A protein and the small-molecule ligand that binds it are described below.
Small molecule (SMILES): COc1ccc(N2CCN(c3cccc(C)c3)CC2)nn1

Binding-site contacts:
Ligand atom N12 contacts residue TYR128 of chain 32.A at 2.5 Å (h-bond).
Ligand atom C1 contacts residue ASN198 of chain 32.A at 4.0 Å.
Ligand atom C13 contacts residue SER126 of chain 32.A at 3.7 Å.
Ligand atom C17 contacts residue TYR128 of chain 32.A at 3.8 Å (hydrophobic).
Ligand atom C11 contacts residue TYR128 of chain 32.A at 3.4 Å (hydrophobic).
Ligand atom C19 contacts residue VAL191 of chain 32.A at 4.0 Å (hydrophobic).
Ligand atom C11 contacts residue ILE104 of chain 32.A at 3.5 Å (hydrophobic).
Ligand atom C10 contacts residue MET221 of chain 32.A at 4.0 Å (hydrophobic).
Ligand atom C11 contacts residue MET221 of chain 32.A at 4.0 Å (hydrophobic).
Ligand atom C16 contacts residue ILE104 of chain 32.A at 3.7 Å (hydrophobic).
Ligand atom C18 contacts residue TYR152 of chain 32.A at 3.8 Å (hydrophobic).
Ligand atom C19 contacts residue VAL188 of chain 32.A at 3.5 Å (hydrophobic).
Ligand atom C20 contacts residue VAL188 of chain 32.A at 3.7 Å (hydrophobic).
Ligand atom C1 contacts residue DMS1 of chain 32.F at 4.1 Å.
Ligand atom C20 contacts residue VAL191 of chain 32.A at 3.5 Å (hydrophobic).
Ligand atom C21 contacts residue ILE104 of chain 32.A at 3.5 Å (hydrophobic).
Ligand atom C10 contacts residue LEU106 of chain 32.A at 4.0 Å (hydrophobic).
Ligand atom N4 contacts residue ASN219 of chain 32.A at 4.0 Å.
Ligand atom C7 contacts residue LEU106 of chain 32.A at 4.1 Å (hydrophobic).
Ligand atom C14 contacts residue TYR197 of chain 32.A at 4.1 Å (hydrophobic).
Ligand atom C21 contacts residue MET224 of chain 32.A at 4.0 Å (hydrophobic).
Ligand atom C10 contacts residue ILE104 of chain 32.A at 3.9 Å (hydrophobic).
Ligand atom C16 contacts residue TYR128 of chain 32.A at 2.9 Å (hydrophobic).
Ligand atom N9 contacts residue TYR128 of chain 32.A at 4.1 Å.
Ligand atom C15 contacts residue TYR128 of chain 32.A at 3.0 Å (hydrophobic).
Ligand atom N5 contacts residue DMS1 of chain 32.F at 3.9 Å.
Ligand atom C14 contacts residue SER126 of chain 32.A at 3.6 Å.
Ligand atom C7 contacts residue PHE124 of chain 32.A at 3.8 Å (hydrophobic).
Ligand atom C14 contacts residue TYR128 of chain 32.A at 3.3 Å (hydrophobic).
Ligand atom C13 contacts residue TYR128 of chain 32.A at 3.0 Å (hydrophobic).
Ligand atom C8 contacts residue PHE124 of chain 32.A at 3.6 Å (hydrophobic).
Ligand atom C19 contacts residue TYR152 of chain 32.A at 3.9 Å (hydrophobic).
Ligand atom N4 contacts residue DMS1 of chain 32.F at 3.6 Å (h-bond).
Ligand atom N5 contacts residue ASN219 of chain 32.A at 4.1 Å.
Ligand atom C17 contacts residue ILE104 of chain 32.A at 3.8 Å (hydrophobic).
Ligand atom C8 contacts residue TYR197 of chain 32.A at 3.4 Å (hydrophobic).
Ligand atom C10 contacts residue TYR128 of chain 32.A at 3.6 Å (hydrophobic).
Ligand atom C13 contacts residue TYR197 of chain 32.A at 4.0 Å (hydrophobic).
Ligand atom C18 contacts residue VAL188 of chain 32.A at 3.9 Å (hydrophobic).
Ligand atom C7 contacts residue TYR197 of chain 32.A at 3.5 Å (hydrophobic).

Sequence of chain 32.A:
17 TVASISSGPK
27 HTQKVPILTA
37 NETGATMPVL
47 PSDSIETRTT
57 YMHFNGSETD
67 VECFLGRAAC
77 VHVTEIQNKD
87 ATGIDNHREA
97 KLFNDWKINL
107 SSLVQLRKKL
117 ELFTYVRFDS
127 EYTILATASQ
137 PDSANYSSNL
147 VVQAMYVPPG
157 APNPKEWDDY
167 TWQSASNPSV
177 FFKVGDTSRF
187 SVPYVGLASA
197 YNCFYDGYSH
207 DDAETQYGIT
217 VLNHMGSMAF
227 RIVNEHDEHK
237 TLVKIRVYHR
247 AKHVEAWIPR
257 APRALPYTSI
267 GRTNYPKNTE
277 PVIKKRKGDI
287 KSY